Sequence of chain 1.B:
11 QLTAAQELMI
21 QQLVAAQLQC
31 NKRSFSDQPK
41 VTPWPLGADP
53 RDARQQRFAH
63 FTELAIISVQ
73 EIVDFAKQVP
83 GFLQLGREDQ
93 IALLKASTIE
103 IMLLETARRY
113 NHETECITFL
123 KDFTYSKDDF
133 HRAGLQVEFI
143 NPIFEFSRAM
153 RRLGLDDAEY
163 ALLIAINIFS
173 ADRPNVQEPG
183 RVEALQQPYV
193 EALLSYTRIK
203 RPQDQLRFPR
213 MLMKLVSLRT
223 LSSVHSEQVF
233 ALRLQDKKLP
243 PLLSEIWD

A protein and the small-molecule ligand that binds it are described below.
Small molecule (SMILES): O=S(=O)(O)c1ccccc1

Binding-site contacts:
Ligand atom C5 contacts residue THR108 of chain 1.B at 4.2 Å.
Ligand atom O2 contacts residue 44B1 of chain 1.H at 2.7 Å (h-bond).
Ligand atom C2 contacts residue PHE63 of chain 1.B at 3.5 Å (hydrophobic).
Ligand atom C2 contacts residue 44B1 of chain 1.H at 4.0 Å.
Ligand atom C4 contacts residue 44B1 of chain 1.H at 3.2 Å.
Ligand atom C4 contacts residue PHE121 of chain 1.B at 4.4 Å (hydrophobic).
Ligand atom O1 contacts residue MET104 of chain 1.B at 3.7 Å.
Ligand atom S1 contacts residue MET104 of chain 1.B at 3.2 Å.
Ligand atom S1 contacts residue 44B1 of chain 1.H at 3.0 Å (h-bond).
Ligand atom C6 contacts residue LEU66 of chain 1.B at 4.4 Å (hydrophobic).
Ligand atom C6 contacts residue TYR127 of chain 1.B at 4.2 Å (hydrophobic).
Ligand atom C3 contacts residue PHE63 of chain 1.B at 4.0 Å (hydrophobic).
Ligand atom C1 contacts residue TYR127 of chain 1.B at 4.3 Å (hydrophobic).
Ligand atom O1 contacts residue SER70 of chain 1.B at 3.7 Å.
Ligand atom C2 contacts residue LEU66 of chain 1.B at 4.2 Å (hydrophobic).
Ligand atom C6 contacts residue PHE121 of chain 1.B at 4.0 Å (hydrophobic).
Ligand atom C6 contacts residue ILE119 of chain 1.B at 4.4 Å (hydrophobic).
Ligand atom C1 contacts residue PHE132 of chain 1.B at 4.3 Å (hydrophobic).
Ligand atom C3 contacts residue LEU66 of chain 1.B at 4.4 Å (hydrophobic).
Ligand atom O1 contacts residue 44B1 of chain 1.H at 4.5 Å.
Ligand atom C3 contacts residue 44B1 of chain 1.H at 3.4 Å.
Ligand atom C5 contacts residue PHE121 of chain 1.B at 3.6 Å (hydrophobic).
Ligand atom O2 contacts residue MET104 of chain 1.B at 3.4 Å.
Ligand atom O1 contacts residue PHE121 of chain 1.B at 2.7 Å.
Ligand atom S1 contacts residue PHE121 of chain 1.B at 3.9 Å.
Ligand atom O1 contacts residue ALA67 of chain 1.B at 4.2 Å.
Ligand atom C1 contacts residue PHE63 of chain 1.B at 4.0 Å (hydrophobic).
Ligand atom O1 contacts residue LEU66 of chain 1.B at 3.7 Å.
Ligand atom C1 contacts residue LEU66 of chain 1.B at 4.0 Å (hydrophobic).
Ligand atom O2 contacts residue PHE121 of chain 1.B at 4.0 Å.
Ligand atom C5 contacts residue 44B1 of chain 1.H at 4.0 Å.
Ligand atom O2 contacts residue THR108 of chain 1.B at 3.5 Å (h-bond).
Ligand atom S1 contacts residue ALA67 of chain 1.B at 4.4 Å.